Sequence of chain 26.C:
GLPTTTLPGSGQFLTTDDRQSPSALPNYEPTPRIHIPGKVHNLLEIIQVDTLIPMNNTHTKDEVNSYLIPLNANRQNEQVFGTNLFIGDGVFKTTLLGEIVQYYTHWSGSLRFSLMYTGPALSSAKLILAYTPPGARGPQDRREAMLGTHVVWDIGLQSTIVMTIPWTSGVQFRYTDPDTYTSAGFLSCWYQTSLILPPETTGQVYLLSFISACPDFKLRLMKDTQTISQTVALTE

Binding-site contacts:
Ligand atom C6B contacts residue TYR197 of chain 26.A at 3.5 Å (hydrophobic).
Ligand atom N2 contacts residue ALA24 of chain 26.C at 3.3 Å.
Ligand atom C31 contacts residue PRO174 of chain 26.A at 3.4 Å (hydrophobic).
Ligand atom C5 contacts residue TYR152 of chain 26.A at 3.8 Å (hydrophobic).
Ligand atom C7C contacts residue TYR128 of chain 26.A at 3.7 Å (hydrophobic).
Ligand atom C5B contacts residue TYR197 of chain 26.A at 3.7 Å (hydrophobic).
Ligand atom C5A contacts residue CYS199 of chain 26.A at 3.9 Å (hydrophobic).
Ligand atom C3 contacts residue PHE186 of chain 26.A at 3.8 Å (hydrophobic).
Ligand atom C4C contacts residue VAL188 of chain 26.A at 3.9 Å (hydrophobic).
Ligand atom C2B contacts residue MET221 of chain 26.A at 3.6 Å (hydrophobic).
Ligand atom C3 contacts residue PRO174 of chain 26.A at 3.8 Å (hydrophobic).
Ligand atom C1C contacts residue MET224 of chain 26.A at 3.4 Å (hydrophobic).
Ligand atom C5B contacts residue LEU106 of chain 26.A at 4.0 Å (hydrophobic).
Ligand atom O1B contacts residue MET221 of chain 26.A at 3.7 Å.
Ligand atom C2C contacts residue TYR152 of chain 26.A at 4.0 Å (hydrophobic).
Ligand atom C4A contacts residue ASN198 of chain 26.A at 4.0 Å.
Ligand atom C31 contacts residue ALA150 of chain 26.A at 3.8 Å (hydrophobic).
Ligand atom C5C contacts residue TYR128 of chain 26.A at 3.6 Å (hydrophobic).
Ligand atom O1 contacts residue ALA24 of chain 26.C at 3.6 Å.
Ligand atom C4A contacts residue ASN219 of chain 26.A at 3.9 Å.
Ligand atom C2C contacts residue VAL188 of chain 26.A at 3.4 Å (hydrophobic).
Ligand atom C6C contacts residue VAL191 of chain 26.A at 3.5 Å (hydrophobic).
Ligand atom O1 contacts residue PHE186 of chain 26.A at 3.7 Å.
Ligand atom N3A contacts residue ASN219 of chain 26.A at 3.8 Å.
Ligand atom C1B contacts residue MET221 of chain 26.A at 3.7 Å (hydrophobic).
Ligand atom C4 contacts residue PHE186 of chain 26.A at 3.5 Å (hydrophobic).
Ligand atom N2 contacts residue PHE186 of chain 26.A at 3.9 Å.
Ligand atom C5 contacts residue PHE186 of chain 26.A at 3.7 Å (hydrophobic).
Ligand atom N2 contacts residue PRO174 of chain 26.A at 3.9 Å.
Ligand atom C4A contacts residue ILE215 of chain 26.A at 3.9 Å (hydrophobic).
Ligand atom CM2 contacts residue LEU116 of chain 26.A at 3.6 Å (hydrophobic).
Ligand atom C4 contacts residue TYR152 of chain 26.A at 3.9 Å (hydrophobic).
Ligand atom O1 contacts residue VAL188 of chain 26.A at 3.8 Å.
Ligand atom C31 contacts residue VAL176 of chain 26.A at 3.3 Å (hydrophobic).
Ligand atom C31 contacts residue SER175 of chain 26.A at 3.6 Å.
Ligand atom C5C contacts residue ILE104 of chain 26.A at 4.0 Å (hydrophobic).
Ligand atom C5 contacts residue MET224 of chain 26.A at 4.0 Å (hydrophobic).
Ligand atom C4 contacts residue MET224 of chain 26.A at 4.0 Å (hydrophobic).
Ligand atom O1 contacts residue TYR152 of chain 26.A at 4.0 Å.
Ligand atom C3C contacts residue VAL188 of chain 26.A at 3.2 Å (hydrophobic).

Sequence of chain 26.A:
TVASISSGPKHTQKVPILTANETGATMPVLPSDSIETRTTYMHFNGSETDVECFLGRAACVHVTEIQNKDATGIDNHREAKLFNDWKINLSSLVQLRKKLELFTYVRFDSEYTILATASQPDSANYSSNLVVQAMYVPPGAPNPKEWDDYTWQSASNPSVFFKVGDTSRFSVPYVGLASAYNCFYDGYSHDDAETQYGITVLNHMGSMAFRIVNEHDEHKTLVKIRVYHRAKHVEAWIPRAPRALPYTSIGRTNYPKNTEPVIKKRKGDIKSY

This protein binds this small molecule.
Small molecule (SMILES): CC[C@H]1COC(c2ccc(OCCCCCCCc3cc(C)no3)cc2)=N1